Binding-site contacts:
Ligand atom C1 contacts residue ASN801 of chain 1.A at 1.4 Å.
Ligand atom O5 contacts residue ASN801 of chain 1.A at 2.4 Å (h-bond).
Ligand atom C5 contacts residue ASN801 of chain 1.A at 3.7 Å.
Ligand atom C2 contacts residue ASN801 of chain 1.A at 2.5 Å.
Ligand atom O7 contacts residue ASN801 of chain 1.A at 4.1 Å.
Ligand atom C7 contacts residue ASN801 of chain 1.A at 3.5 Å.
Ligand atom C8 contacts residue LYS795 of chain 1.A at 4.0 Å.
Ligand atom C1 contacts residue SER803 of chain 1.A at 3.3 Å.
Ligand atom C8 contacts residue ASN801 of chain 1.A at 3.8 Å.
Ligand atom C3 contacts residue ASN801 of chain 1.A at 3.8 Å.
Ligand atom N2 contacts residue ASN801 of chain 1.A at 2.8 Å (h-bond).
Ligand atom O5 contacts residue SER803 of chain 1.A at 3.8 Å.
Ligand atom C4 contacts residue ASN801 of chain 1.A at 4.2 Å.
Ligand atom C5 contacts residue SER803 of chain 1.A at 4.1 Å.

Sequence of chain 1.A:
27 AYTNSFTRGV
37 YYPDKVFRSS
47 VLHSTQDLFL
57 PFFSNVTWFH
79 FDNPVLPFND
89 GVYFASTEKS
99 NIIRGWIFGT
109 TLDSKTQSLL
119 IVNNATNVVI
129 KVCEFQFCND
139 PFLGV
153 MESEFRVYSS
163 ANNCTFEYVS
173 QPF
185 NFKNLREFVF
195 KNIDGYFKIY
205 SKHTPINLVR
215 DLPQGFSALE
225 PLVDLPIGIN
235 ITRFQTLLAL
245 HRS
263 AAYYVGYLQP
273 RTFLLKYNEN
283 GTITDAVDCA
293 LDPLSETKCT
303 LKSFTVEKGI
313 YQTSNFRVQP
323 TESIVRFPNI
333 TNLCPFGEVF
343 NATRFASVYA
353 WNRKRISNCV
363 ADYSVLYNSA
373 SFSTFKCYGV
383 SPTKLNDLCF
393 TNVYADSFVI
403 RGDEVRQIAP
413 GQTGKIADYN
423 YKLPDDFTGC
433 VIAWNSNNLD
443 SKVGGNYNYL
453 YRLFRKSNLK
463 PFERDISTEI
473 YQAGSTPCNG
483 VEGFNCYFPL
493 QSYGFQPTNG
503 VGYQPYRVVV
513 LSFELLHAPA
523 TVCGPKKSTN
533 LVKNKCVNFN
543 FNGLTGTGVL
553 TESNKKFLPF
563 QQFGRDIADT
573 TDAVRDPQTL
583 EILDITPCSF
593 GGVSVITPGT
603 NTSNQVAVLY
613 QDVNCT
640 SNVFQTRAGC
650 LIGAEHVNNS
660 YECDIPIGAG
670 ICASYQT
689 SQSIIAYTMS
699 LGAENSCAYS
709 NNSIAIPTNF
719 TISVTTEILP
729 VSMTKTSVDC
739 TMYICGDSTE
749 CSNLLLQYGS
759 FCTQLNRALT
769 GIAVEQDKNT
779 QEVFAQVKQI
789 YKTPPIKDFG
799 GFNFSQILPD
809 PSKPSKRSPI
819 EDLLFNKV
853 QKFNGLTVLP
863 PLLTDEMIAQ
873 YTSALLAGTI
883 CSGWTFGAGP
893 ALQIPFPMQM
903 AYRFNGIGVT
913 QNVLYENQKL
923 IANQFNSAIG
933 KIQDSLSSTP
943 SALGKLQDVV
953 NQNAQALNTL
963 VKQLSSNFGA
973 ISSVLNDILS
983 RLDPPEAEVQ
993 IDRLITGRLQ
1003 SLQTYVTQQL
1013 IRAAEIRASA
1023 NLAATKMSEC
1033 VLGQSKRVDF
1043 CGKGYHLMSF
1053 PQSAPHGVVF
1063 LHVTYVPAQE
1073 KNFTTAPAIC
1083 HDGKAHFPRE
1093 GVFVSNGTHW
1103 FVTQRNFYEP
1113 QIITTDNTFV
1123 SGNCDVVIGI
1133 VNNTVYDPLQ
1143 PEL

The small molecule below binds the protein below.
Small molecule (SMILES): CC(=O)N[C@@H]1[C@@H](O)[C@H](O)[C@@H](CO)O[C@H]1O